Sequence of chain 1.A:
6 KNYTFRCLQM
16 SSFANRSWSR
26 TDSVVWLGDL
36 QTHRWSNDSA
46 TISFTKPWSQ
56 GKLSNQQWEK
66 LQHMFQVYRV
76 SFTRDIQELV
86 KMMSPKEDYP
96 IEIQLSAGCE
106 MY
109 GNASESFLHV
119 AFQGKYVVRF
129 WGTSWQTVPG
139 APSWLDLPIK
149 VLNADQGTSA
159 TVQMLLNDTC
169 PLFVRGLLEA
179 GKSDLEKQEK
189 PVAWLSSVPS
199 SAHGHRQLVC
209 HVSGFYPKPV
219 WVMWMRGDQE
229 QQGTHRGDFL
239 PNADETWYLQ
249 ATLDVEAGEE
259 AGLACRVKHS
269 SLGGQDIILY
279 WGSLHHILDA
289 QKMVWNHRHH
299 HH

The small molecule below binds the protein below.
Small molecule (SMILES): CC(=O)N[C@H]1CO[C@H](CO)[C@@H](O[C@@H]2O[C@H](CO)[C@@H](O)[C@H](O)[C@H]2N)[C@@H]1O

Binding-site contacts:
Ligand atom C5 contacts residue TRP23 of chain 1.A at 4.1 Å (hydrophobic).
Ligand atom O5 contacts residue ALA19 of chain 1.A at 4.1 Å.
Ligand atom C7 contacts residue SER22 of chain 1.A at 3.8 Å.
Ligand atom C1 contacts residue TRP23 of chain 1.A at 3.7 Å (hydrophobic).
Ligand atom O5 contacts residue TRP23 of chain 1.A at 3.8 Å.
Ligand atom C7 contacts residue ASN20 of chain 1.A at 4.1 Å.
Ligand atom C8 contacts residue SER22 of chain 1.A at 3.4 Å.
Ligand atom N2 contacts residue ASN20 of chain 1.A at 3.2 Å (h-bond).
Ligand atom C2 contacts residue ASN20 of chain 1.A at 2.3 Å.
Ligand atom O3 contacts residue ASN20 of chain 1.A at 3.9 Å.
Ligand atom C3 contacts residue ASN20 of chain 1.A at 3.6 Å.
Ligand atom N2 contacts residue SER22 of chain 1.A at 3.6 Å.
Ligand atom C1 contacts residue ASN20 of chain 1.A at 1.4 Å.
Ligand atom O6 contacts residue ALA19 of chain 1.A at 3.6 Å.
Ligand atom O7 contacts residue ASN20 of chain 1.A at 4.4 Å.
Ligand atom C4 contacts residue ASN20 of chain 1.A at 4.2 Å.
Ligand atom C5 contacts residue ASN20 of chain 1.A at 3.7 Å.
Ligand atom C6 contacts residue TRP23 of chain 1.A at 4.4 Å (hydrophobic).
Ligand atom O5 contacts residue ASN20 of chain 1.A at 2.4 Å (h-bond).
Ligand atom O6 contacts residue TRP23 of chain 1.A at 3.7 Å.